Binding-site contacts:
Ligand atom C2 contacts residue ASN25 of chain 1.C at 2.4 Å.
Ligand atom C8 contacts residue GLY21 of chain 1.C at 3.6 Å.
Ligand atom C4 contacts residue ASN25 of chain 1.C at 4.2 Å.
Ligand atom C3 contacts residue ASN25 of chain 1.C at 3.8 Å.
Ligand atom O5 contacts residue ASN25 of chain 1.C at 2.4 Å (h-bond).
Ligand atom C7 contacts residue GLY21 of chain 1.C at 3.8 Å.
Ligand atom C3 contacts residue VAL49 of chain 1.C at 4.0 Å (hydrophobic).
Ligand atom C5 contacts residue ASN25 of chain 1.C at 3.7 Å.
Ligand atom C1 contacts residue ASN25 of chain 1.C at 1.4 Å.
Ligand atom O3 contacts residue VAL49 of chain 1.C at 3.0 Å.
Ligand atom O7 contacts residue ASN25 of chain 1.C at 4.4 Å.
Ligand atom C8 contacts residue PHE20 of chain 1.C at 3.4 Å (hydrophobic).
Ligand atom O7 contacts residue GLY21 of chain 1.C at 3.9 Å.
Ligand atom C7 contacts residue ASN25 of chain 1.C at 3.9 Å.
Ligand atom N2 contacts residue ASN25 of chain 1.C at 2.9 Å (h-bond).
Ligand atom O4 contacts residue VAL49 of chain 1.C at 4.2 Å.
Ligand atom C8 contacts residue PHE24 of chain 1.C at 3.6 Å (hydrophobic).

Sequence of chain 1.C:
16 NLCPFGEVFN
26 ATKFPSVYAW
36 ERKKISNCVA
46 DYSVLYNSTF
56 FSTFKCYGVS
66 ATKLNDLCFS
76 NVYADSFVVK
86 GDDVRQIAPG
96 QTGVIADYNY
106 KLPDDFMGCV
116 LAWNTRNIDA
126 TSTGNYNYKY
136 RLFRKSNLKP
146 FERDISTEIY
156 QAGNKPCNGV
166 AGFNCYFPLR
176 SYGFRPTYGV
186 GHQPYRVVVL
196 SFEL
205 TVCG

A small-molecule ligand and the protein it binds are described below.
Small molecule (SMILES): CC(=O)N[C@@H]1[C@@H](O)[C@H](O)[C@@H](CO)O[C@H]1O